Sequence of chain 1.A:
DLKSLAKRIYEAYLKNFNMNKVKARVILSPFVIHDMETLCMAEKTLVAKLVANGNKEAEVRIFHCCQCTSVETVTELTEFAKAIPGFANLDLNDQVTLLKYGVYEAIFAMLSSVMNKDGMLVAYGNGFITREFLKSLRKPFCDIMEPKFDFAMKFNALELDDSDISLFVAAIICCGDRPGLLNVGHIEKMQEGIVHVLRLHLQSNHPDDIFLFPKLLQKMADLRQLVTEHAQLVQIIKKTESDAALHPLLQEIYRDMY

Binding-site contacts:
Ligand atom O34 contacts residue TYR269 of chain 1.A at 2.7 Å (h-bond).
Ligand atom C3 contacts residue HIS245 of chain 1.A at 3.8 Å.
Ligand atom C11 contacts residue ILE159 of chain 1.A at 3.6 Å (hydrophobic).
Ligand atom C30 contacts residue LEU126 of chain 1.A at 3.6 Å (hydrophobic).
Ligand atom C5 contacts residue HIS245 of chain 1.A at 3.5 Å.
Ligand atom N35 contacts residue THR84 of chain 1.A at 3.7 Å.
Ligand atom C1 contacts residue TYR269 of chain 1.A at 3.8 Å (hydrophobic).
Ligand atom O34 contacts residue HIS245 of chain 1.A at 2.8 Å (h-bond).
Ligand atom O33 contacts residue TYR119 of chain 1.A at 2.7 Å (h-bond).
Ligand atom C31 contacts residue MET160 of chain 1.A at 3.5 Å (hydrophobic).
Ligand atom C2 contacts residue SER85 of chain 1.A at 3.5 Å.
Ligand atom C4 contacts residue GLN82 of chain 1.A at 3.6 Å.
Ligand atom N35 contacts residue CYS81 of chain 1.A at 3.5 Å (h-bond).
Ligand atom C10 contacts residue ILE159 of chain 1.A at 3.7 Å (hydrophobic).
Ligand atom C15 contacts residue THR84 of chain 1.A at 3.3 Å.
Ligand atom C32 contacts residue LYS163 of chain 1.A at 3.8 Å.
Ligand atom C5 contacts residue SER85 of chain 1.A at 3.7 Å.
Ligand atom O34 contacts residue TYR119 of chain 1.A at 3.3 Å (h-bond).
Ligand atom C4 contacts residue CYS81 of chain 1.A at 3.7 Å (hydrophobic).
Ligand atom O37 contacts residue MET135 of chain 1.A at 3.8 Å.
Ligand atom C30 contacts residue MET135 of chain 1.A at 3.4 Å (hydrophobic).
Ligand atom C1 contacts residue SER85 of chain 1.A at 3.5 Å.
Ligand atom C32 contacts residue MET160 of chain 1.A at 3.3 Å (hydrophobic).
Ligand atom O33 contacts residue SER85 of chain 1.A at 2.5 Å (h-bond).
Ligand atom C3 contacts residue CYS81 of chain 1.A at 3.7 Å (hydrophobic).
Ligand atom C28 contacts residue GLU56 of chain 1.A at 3.8 Å.
Ligand atom C32 contacts residue PHE164 of chain 1.A at 3.4 Å (hydrophobic).
Ligand atom C4 contacts residue PHE78 of chain 1.A at 3.5 Å (hydrophobic).
Ligand atom C2 contacts residue HIS245 of chain 1.A at 3.8 Å.
Ligand atom C19 contacts residue VAL137 of chain 1.A at 3.6 Å (hydrophobic).
Ligand atom C23 contacts residue LEU52 of chain 1.A at 3.5 Å (hydrophobic).
Ligand atom C21 contacts residue VAL137 of chain 1.A at 3.5 Å (hydrophobic).
Ligand atom C31 contacts residue MET135 of chain 1.A at 3.6 Å (hydrophobic).
Ligand atom C12 contacts residue THR84 of chain 1.A at 3.7 Å.
Ligand atom C1 contacts residue HIS245 of chain 1.A at 3.6 Å.
Ligand atom O33 contacts residue LEU265 of chain 1.A at 3.5 Å.
Ligand atom C13 contacts residue THR84 of chain 1.A at 3.5 Å.
Ligand atom C1 contacts residue TYR119 of chain 1.A at 3.4 Å (hydrophobic).
Ligand atom C28 contacts residue VAL60 of chain 1.A at 3.7 Å (hydrophobic).
Ligand atom O36 contacts residue THR84 of chain 1.A at 3.2 Å (h-bond).

The protein below binds the small molecule below.
Small molecule (SMILES): CCCOc1ccc(C[C@H](CC)C(=O)O)cc1CNC(=O)c1ccc(C23CC4CC(CC(C4)C2)C3)cc1